Sequence of chain 1.C:
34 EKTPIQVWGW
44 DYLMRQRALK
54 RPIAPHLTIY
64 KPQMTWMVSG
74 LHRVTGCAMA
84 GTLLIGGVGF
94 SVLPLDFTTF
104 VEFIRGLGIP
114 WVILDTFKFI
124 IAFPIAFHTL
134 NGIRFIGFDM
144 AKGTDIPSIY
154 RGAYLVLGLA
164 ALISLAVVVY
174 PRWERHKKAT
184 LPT

Binding-site contacts:
Ligand atom C13 contacts residue TYR107 of chain 1.D at 4.1 Å (hydrophobic).
Ligand atom C3 contacts residue SER72 of chain 1.C at 3.6 Å.
Ligand atom C1 contacts residue ARG76 of chain 1.C at 3.5 Å.
Ligand atom C14 contacts residue TRP69 of chain 1.C at 3.3 Å (hydrophobic).
Ligand atom C11 contacts residue TRP197 of chain 1.B at 4.0 Å (hydrophobic).
Ligand atom C4 contacts residue SER72 of chain 1.C at 2.9 Å.
Ligand atom C5 contacts residue SER72 of chain 1.C at 3.4 Å.
Ligand atom N contacts residue PRO193 of chain 1.B at 4.1 Å.
Ligand atom C1 contacts residue ILE242 of chain 1.B at 4.0 Å (hydrophobic).
Ligand atom C4 contacts residue ARG76 of chain 1.C at 3.7 Å.
Ligand atom C16 contacts residue TRP196 of chain 1.B at 4.0 Å (hydrophobic).
Ligand atom C16 contacts residue TRP69 of chain 1.C at 3.2 Å (hydrophobic).
Ligand atom C16 contacts residue TYR63 of chain 1.C at 4.1 Å (hydrophobic).
Ligand atom C11 contacts residue LEU60 of chain 1.C at 3.9 Å (hydrophobic).
Ligand atom O1 contacts residue TRP197 of chain 1.B at 3.1 Å (h-bond).
Ligand atom C5 contacts residue HIS240 of chain 1.B at 3.7 Å.
Ligand atom C7 contacts residue TYR107 of chain 1.D at 3.2 Å (hydrophobic).
Ligand atom C5 contacts residue ARG76 of chain 1.C at 3.6 Å.
Ligand atom I contacts residue ARG76 of chain 1.C at 4.0 Å.
Ligand atom I contacts residue ASP106 of chain 1.D at 3.8 Å.
Ligand atom C10 contacts residue PRO193 of chain 1.B at 4.0 Å (hydrophobic).
Ligand atom C8 contacts residue PRO193 of chain 1.B at 4.0 Å (hydrophobic).
Ligand atom C6 contacts residue HIS240 of chain 1.B at 3.5 Å.
Ligand atom C15 contacts residue LEU60 of chain 1.C at 3.3 Å (hydrophobic).
Ligand atom C3 contacts residue ARG76 of chain 1.C at 3.9 Å.
Ligand atom C9 contacts residue PRO193 of chain 1.B at 3.5 Å (hydrophobic).
Ligand atom O2 contacts residue PRO193 of chain 1.B at 3.8 Å.
Ligand atom C5 contacts residue HEM1 of chain 1.N at 3.9 Å.
Ligand atom C12 contacts residue LEU60 of chain 1.C at 4.1 Å (hydrophobic).
Ligand atom C1 contacts residue TYR107 of chain 1.D at 4.0 Å (hydrophobic).
Ligand atom C12 contacts residue TRP197 of chain 1.B at 3.8 Å (hydrophobic).
Ligand atom I contacts residue SER194 of chain 1.B at 4.0 Å.
Ligand atom I contacts residue TRP197 of chain 1.B at 3.6 Å.
Ligand atom O2 contacts residue TRP196 of chain 1.B at 3.7 Å.
Ligand atom C2 contacts residue ARG76 of chain 1.C at 4.0 Å.
Ligand atom O1 contacts residue TYR107 of chain 1.D at 2.5 Å (h-bond).
Ligand atom C6 contacts residue ARG76 of chain 1.C at 3.4 Å.
Ligand atom C15 contacts residue TRP69 of chain 1.C at 3.7 Å (hydrophobic).
Ligand atom C2 contacts residue TYR107 of chain 1.D at 3.6 Å (hydrophobic).
Ligand atom O2 contacts residue TRP69 of chain 1.C at 4.1 Å.

Sequence of chain 1.B:
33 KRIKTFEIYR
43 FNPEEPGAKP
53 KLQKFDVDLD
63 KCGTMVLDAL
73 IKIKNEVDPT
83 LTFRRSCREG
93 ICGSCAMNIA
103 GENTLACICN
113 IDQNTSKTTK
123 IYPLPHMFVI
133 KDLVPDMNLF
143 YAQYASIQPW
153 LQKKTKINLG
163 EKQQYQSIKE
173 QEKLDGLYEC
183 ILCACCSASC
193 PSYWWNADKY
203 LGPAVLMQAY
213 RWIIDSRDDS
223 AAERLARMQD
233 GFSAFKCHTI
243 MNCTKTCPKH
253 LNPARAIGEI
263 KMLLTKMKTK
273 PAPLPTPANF

Sequence of chain 1.D:
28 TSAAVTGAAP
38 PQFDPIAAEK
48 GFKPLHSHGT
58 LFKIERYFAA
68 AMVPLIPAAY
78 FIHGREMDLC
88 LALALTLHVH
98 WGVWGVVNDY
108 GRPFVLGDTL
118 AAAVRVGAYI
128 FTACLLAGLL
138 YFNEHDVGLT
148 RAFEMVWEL

This protein binds this small molecule.
Small molecule (SMILES): CC(C)Oc1cccc(NC(=O)c2ccccc2I)c1